The protein below binds the small molecule below.
Small molecule (SMILES): CN(C)[C@@H]1C(O)=C(C(N)=O)C(=O)[C@@]2(O)C(O)=C3C(=O)c4c(ccc([N+](=O)[O-])c4O)C[C@H]3C[C@@H]12

Sequence of chain 2.A:
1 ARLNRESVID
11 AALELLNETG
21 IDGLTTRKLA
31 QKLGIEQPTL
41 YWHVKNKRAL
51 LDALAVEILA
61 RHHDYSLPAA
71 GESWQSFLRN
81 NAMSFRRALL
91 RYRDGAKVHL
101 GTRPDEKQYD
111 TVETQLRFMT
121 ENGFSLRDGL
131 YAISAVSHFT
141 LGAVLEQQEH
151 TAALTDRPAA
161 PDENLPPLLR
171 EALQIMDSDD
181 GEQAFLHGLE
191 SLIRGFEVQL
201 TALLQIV

Sequence of chain 1.A:
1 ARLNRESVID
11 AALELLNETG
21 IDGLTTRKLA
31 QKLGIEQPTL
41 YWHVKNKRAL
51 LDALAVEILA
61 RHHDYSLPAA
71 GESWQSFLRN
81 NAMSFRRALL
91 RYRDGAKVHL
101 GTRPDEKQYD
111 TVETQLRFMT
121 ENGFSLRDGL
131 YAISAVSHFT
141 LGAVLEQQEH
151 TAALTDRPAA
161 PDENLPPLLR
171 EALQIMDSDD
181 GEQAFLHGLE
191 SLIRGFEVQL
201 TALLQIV

Binding-site contacts:
Ligand atom N9 contacts residue ARG103 of chain 1.A at 3.5 Å (salt-bridge).
Ligand atom C11 contacts residue MG1 of chain 1.C at 3.2 Å.
Ligand atom O3 contacts residue ASN81 of chain 1.A at 3.0 Å (h-bond).
Ligand atom O91 contacts residue ARG103 of chain 1.A at 2.6 Å (salt-bridge).
Ligand atom O12 contacts residue HIS99 of chain 1.A at 2.9 Å (h-bond).
Ligand atom O92 contacts residue MET176 of chain 2.A at 3.1 Å.
Ligand atom O3 contacts residue HIS63 of chain 1.A at 2.7 Å (h-bond).
Ligand atom O11 contacts residue MG1 of chain 1.C at 2.1 Å.
Ligand atom O1C contacts residue PHE85 of chain 1.A at 3.5 Å.
Ligand atom O21 contacts residue HIS63 of chain 1.A at 3.1 Å.
Ligand atom C12 contacts residue MG1 of chain 1.C at 3.1 Å.
Ligand atom C4 contacts residue ASN81 of chain 1.A at 3.9 Å.
Ligand atom N9 contacts residue MET176 of chain 2.A at 3.7 Å.
Ligand atom O12 contacts residue MG1 of chain 1.C at 2.0 Å.
Ligand atom C42 contacts residue ASN81 of chain 1.A at 3.2 Å.
Ligand atom C1B contacts residue MG1 of chain 1.C at 3.5 Å.
Ligand atom C21 contacts residue HIS63 of chain 1.A at 3.7 Å.
Ligand atom O92 contacts residue LEU173 of chain 2.A at 3.0 Å.
Ligand atom C3 contacts residue HIS63 of chain 1.A at 3.7 Å.
Ligand atom O92 contacts residue ARG103 of chain 1.A at 4.0 Å.
Ligand atom O3 contacts residue GLN115 of chain 1.A at 3.4 Å (h-bond).
Ligand atom N9 contacts residue LEU173 of chain 2.A at 3.6 Å.
Ligand atom O21 contacts residue GLN115 of chain 1.A at 3.7 Å.
Ligand atom C42 contacts residue SER137 of chain 1.A at 3.8 Å.
Ligand atom C42 contacts residue PHE85 of chain 1.A at 3.6 Å (hydrophobic).
Ligand atom C41 contacts residue SER137 of chain 1.A at 3.8 Å.
Ligand atom O21 contacts residue SER66 of chain 1.A at 3.1 Å.
Ligand atom C4 contacts residue GLN115 of chain 1.A at 3.4 Å.
Ligand atom C5 contacts residue GLN115 of chain 1.A at 3.7 Å.
Ligand atom O10 contacts residue ARG103 of chain 1.A at 3.4 Å.
Ligand atom N21 contacts residue GLN108 of chain 1.A at 3.9 Å.
Ligand atom C43 contacts residue SER137 of chain 1.A at 3.7 Å.
Ligand atom C1A contacts residue PRO104 of chain 1.A at 3.8 Å (hydrophobic).
Ligand atom C10 contacts residue PRO104 of chain 1.A at 3.9 Å (hydrophobic).
Ligand atom N4 contacts residue ASN81 of chain 1.A at 2.6 Å (h-bond).
Ligand atom O11 contacts residue PRO104 of chain 1.A at 3.9 Å.
Ligand atom C43 contacts residue ASN81 of chain 1.A at 2.8 Å.
Ligand atom C3 contacts residue GLN115 of chain 1.A at 3.6 Å.
Ligand atom C61 contacts residue PRO104 of chain 1.A at 4.0 Å (hydrophobic).
Ligand atom C6 contacts residue VAL112 of chain 1.A at 3.5 Å (hydrophobic).